Binding-site contacts:
Ligand atom C9 contacts residue PHE286 of chain 1.A at 3.8 Å (hydrophobic).
Ligand atom C1 contacts residue SO41 of chain 1.B at 2.9 Å.
Ligand atom C3 contacts residue SO41 of chain 1.B at 3.4 Å.
Ligand atom O3 contacts residue PHE253 of chain 1.A at 2.9 Å.
Ligand atom C14 contacts residue ALA233 of chain 1.A at 3.4 Å (hydrophobic).
Ligand atom O3 contacts residue ILE279 of chain 1.A at 3.4 Å.
Ligand atom C15 contacts residue ALA233 of chain 1.A at 3.6 Å (hydrophobic).
Ligand atom O3 contacts residue ALA249 of chain 1.A at 3.3 Å.
Ligand atom C17 contacts residue GLN283 of chain 1.A at 3.2 Å.
Ligand atom C18 contacts residue VAL248 of chain 1.A at 3.7 Å (hydrophobic).
Ligand atom C16 contacts residue GLN283 of chain 1.A at 3.1 Å.
Ligand atom S1 contacts residue GLN283 of chain 1.A at 3.3 Å (h-bond).
Ligand atom N1 contacts residue PHE286 of chain 1.A at 4.0 Å.
Ligand atom C3 contacts residue LEU191 of chain 1.A at 3.4 Å (hydrophobic).
Ligand atom C4 contacts residue PHE286 of chain 1.A at 3.8 Å (hydrophobic).
Ligand atom C13 contacts residue PHE286 of chain 1.A at 3.9 Å (hydrophobic).
Ligand atom C21 contacts residue MET282 of chain 1.A at 3.6 Å (hydrophobic).
Ligand atom O1 contacts residue PHE286 of chain 1.A at 3.8 Å.
Ligand atom C11 contacts residue PHE286 of chain 1.A at 3.8 Å (hydrophobic).
Ligand atom C7 contacts residue PHE286 of chain 1.A at 3.6 Å (hydrophobic).
Ligand atom C11 contacts residue GLN283 of chain 1.A at 3.8 Å.
Ligand atom C21 contacts residue ILE279 of chain 1.A at 4.0 Å (hydrophobic).
Ligand atom O2 contacts residue SO41 of chain 1.B at 3.7 Å.
Ligand atom O2 contacts residue PHE286 of chain 1.A at 3.9 Å.
Ligand atom C18 contacts residue GLN283 of chain 1.A at 4.0 Å.
Ligand atom C10 contacts residue PHE286 of chain 1.A at 3.9 Å (hydrophobic).
Ligand atom C22 contacts residue PHE253 of chain 1.A at 3.5 Å (hydrophobic).
Ligand atom C8 contacts residue PHE286 of chain 1.A at 3.7 Å (hydrophobic).
Ligand atom C5 contacts residue LEU191 of chain 1.A at 3.7 Å (hydrophobic).
Ligand atom C15 contacts residue ILE234 of chain 1.A at 3.5 Å (hydrophobic).
Ligand atom N1 contacts residue GLN283 of chain 1.A at 2.5 Å (h-bond).
Ligand atom C20 contacts residue GLN283 of chain 1.A at 3.4 Å.
Ligand atom C19 contacts residue VAL248 of chain 1.A at 3.9 Å (hydrophobic).
Ligand atom C15 contacts residue GLN241 of chain 1.A at 3.3 Å.
Ligand atom C20 contacts residue MET282 of chain 1.A at 3.1 Å (hydrophobic).
Ligand atom S1 contacts residue ILE234 of chain 1.A at 3.8 Å.
Ligand atom C14 contacts residue ILE234 of chain 1.A at 3.5 Å (hydrophobic).
Ligand atom C2 contacts residue PHE286 of chain 1.A at 3.8 Å (hydrophobic).
Ligand atom C19 contacts residue ALA249 of chain 1.A at 3.9 Å (hydrophobic).
Ligand atom C10 contacts residue GLN283 of chain 1.A at 3.1 Å.

A protein and the small-molecule ligand that binds it are described below.
Small molecule (SMILES): O=c1c2ccccc2oc2c(Cc3ccc(O)cc3)[nH]c(-c3cccs3)c12

Sequence of chain 1.A:
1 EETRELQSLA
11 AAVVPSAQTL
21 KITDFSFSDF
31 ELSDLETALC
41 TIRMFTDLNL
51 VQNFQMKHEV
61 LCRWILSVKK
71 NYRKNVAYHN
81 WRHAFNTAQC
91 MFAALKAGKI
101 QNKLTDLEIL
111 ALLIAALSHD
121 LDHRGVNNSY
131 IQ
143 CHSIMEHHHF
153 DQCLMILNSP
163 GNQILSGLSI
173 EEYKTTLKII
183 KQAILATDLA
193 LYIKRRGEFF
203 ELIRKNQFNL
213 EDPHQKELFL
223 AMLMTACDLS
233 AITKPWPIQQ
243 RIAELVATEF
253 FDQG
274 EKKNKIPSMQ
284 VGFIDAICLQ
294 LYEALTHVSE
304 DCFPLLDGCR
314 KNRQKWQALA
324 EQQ